This small molecule binds to this protein.
Small molecule (SMILES): Cc1noc(C)c1-c1cc(C(N)=O)c2c3ccc(C(C)(C)O)cc3n(Cc3ccccc3)c2c1

Sequence of chain 1.D:
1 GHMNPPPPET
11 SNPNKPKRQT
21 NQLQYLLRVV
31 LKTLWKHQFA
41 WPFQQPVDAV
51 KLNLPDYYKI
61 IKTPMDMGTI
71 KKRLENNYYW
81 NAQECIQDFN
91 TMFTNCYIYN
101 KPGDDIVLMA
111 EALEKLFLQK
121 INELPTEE

Binding-site contacts:
Ligand atom O33 contacts residue PRO46 of chain 1.D at 3.8 Å.
Ligand atom C29 contacts residue PHE43 of chain 1.D at 3.5 Å (hydrophobic).
Ligand atom C12 contacts residue LEU52 of chain 1.D at 3.8 Å (hydrophobic).
Ligand atom N26 contacts residue ASN100 of chain 1.D at 3.8 Å.
Ligand atom C4 contacts residue LEU52 of chain 1.D at 3.5 Å (hydrophobic).
Ligand atom N34 contacts residue GLN45 of chain 1.D at 3.4 Å (h-bond).
Ligand atom N26 contacts residue CYS96 of chain 1.D at 3.8 Å.
Ligand atom O27 contacts residue ASN100 of chain 1.D at 3.1 Å (h-bond).
Ligand atom N34 contacts residue PRO46 of chain 1.D at 3.2 Å (h-bond).
Ligand atom C12 contacts residue PRO42 of chain 1.D at 3.6 Å (hydrophobic).
Ligand atom C20 contacts residue MET109 of chain 1.D at 3.6 Å (hydrophobic).
Ligand atom C14 contacts residue ASP48 of chain 1.D at 3.7 Å.
Ligand atom N34 contacts residue VAL47 of chain 1.D at 3.8 Å.
Ligand atom C21 contacts residue MET109 of chain 1.D at 3.8 Å (hydrophobic).
Ligand atom C14 contacts residue VAL47 of chain 1.D at 3.9 Å (hydrophobic).
Ligand atom C21 contacts residue ILE106 of chain 1.D at 3.7 Å (hydrophobic).
Ligand atom N34 contacts residue PRO42 of chain 1.D at 2.9 Å (h-bond).
Ligand atom C8 contacts residue LEU52 of chain 1.D at 3.7 Å (hydrophobic).
Ligand atom C4 contacts residue TRP41 of chain 1.D at 3.7 Å (hydrophobic).
Ligand atom C21 contacts residue TRP41 of chain 1.D at 3.5 Å (hydrophobic).
Ligand atom C5 contacts residue LEU52 of chain 1.D at 3.6 Å (hydrophobic).
Ligand atom O33 contacts residue LEU52 of chain 1.D at 3.6 Å.
Ligand atom C13 contacts residue LEU52 of chain 1.D at 3.6 Å (hydrophobic).
Ligand atom C14 contacts residue PRO42 of chain 1.D at 3.8 Å (hydrophobic).
Ligand atom C3 contacts residue TRP41 of chain 1.D at 3.5 Å (hydrophobic).
Ligand atom N7 contacts residue LEU52 of chain 1.D at 3.7 Å.
Ligand atom O33 contacts residue ASP48 of chain 1.D at 3.0 Å (salt-bridge).
Ligand atom C14 contacts residue PRO46 of chain 1.D at 3.9 Å (hydrophobic).
Ligand atom C25 contacts residue ILE106 of chain 1.D at 3.7 Å (hydrophobic).
Ligand atom C28 contacts residue LEU54 of chain 1.D at 3.8 Å (hydrophobic).
Ligand atom C22 contacts residue TRP41 of chain 1.D at 3.4 Å (hydrophobic).
Ligand atom C2 contacts residue TRP41 of chain 1.D at 3.6 Å (hydrophobic).
Ligand atom C29 contacts residue PRO42 of chain 1.D at 3.6 Å (hydrophobic).
Ligand atom C1 contacts residue TRP41 of chain 1.D at 3.8 Å (hydrophobic).
Ligand atom C24 contacts residue ILE106 of chain 1.D at 3.9 Å (hydrophobic).
Ligand atom C22 contacts residue ILE106 of chain 1.D at 3.8 Å (hydrophobic).
Ligand atom O33 contacts residue VAL47 of chain 1.D at 3.9 Å.
Ligand atom C13 contacts residue PRO42 of chain 1.D at 3.8 Å (hydrophobic).
Ligand atom C9 contacts residue LEU52 of chain 1.D at 3.6 Å (hydrophobic).
Ligand atom O32 contacts residue LYS51 of chain 1.D at 3.8 Å.